This small molecule binds to this protein.
Small molecule (SMILES): C[C@@H](O)[C@H](NC(=O)[C@@H]1CCCN1C(=O)[C@@H](N)CC(N)=O)C(=O)N[C@@H](CCCCN)C(=O)N[C@@H](CCCN=C(N)N)C(=O)N[C@@H](CCC(=O)O)C(=O)N[C@H](C=O)CCCN=C(N)N

Sequence of chain 1.D:
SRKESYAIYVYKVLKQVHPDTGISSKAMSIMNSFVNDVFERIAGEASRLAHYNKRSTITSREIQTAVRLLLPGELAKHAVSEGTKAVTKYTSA

Binding-site contacts:
Ligand atom NH1 contacts residue GLU62 of chain 1.C at 3.0 Å (salt-bridge).
Ligand atom NH1 contacts residue LEU107 of chain 1.D at 3.6 Å.
Ligand atom CZ contacts residue GLU65 of chain 1.C at 3.8 Å.
Ligand atom NH2 contacts residue LEU66 of chain 1.C at 3.8 Å.
Ligand atom O contacts residue HIS110 of chain 1.D at 4.4 Å.
Ligand atom CB contacts residue HIS110 of chain 1.D at 4.4 Å.
Ligand atom CG contacts residue ASP91 of chain 1.C at 3.8 Å.
Ligand atom NH1 contacts residue GLU65 of chain 1.C at 2.9 Å (salt-bridge).
Ligand atom NH1 contacts residue GLU93 of chain 1.C at 4.5 Å.
Ligand atom CB contacts residue ASP91 of chain 1.C at 4.3 Å.
Ligand atom CA contacts residue ASP91 of chain 1.C at 4.0 Å.
Ligand atom CD contacts residue HIS110 of chain 1.D at 4.1 Å.
Ligand atom N contacts residue HIS110 of chain 1.D at 4.0 Å.
Ligand atom O contacts residue HIS110 of chain 1.D at 4.2 Å.
Ligand atom NH2 contacts residue ASN69 of chain 1.C at 4.3 Å.
Ligand atom N contacts residue HIS110 of chain 1.D at 3.6 Å.
Ligand atom NH1 contacts residue TYR58 of chain 1.C at 4.2 Å.
Ligand atom CG contacts residue LYS109 of chain 1.D at 3.7 Å.
Ligand atom N contacts residue HIS110 of chain 1.D at 3.6 Å.
Ligand atom C contacts residue HIS110 of chain 1.D at 3.8 Å.
Ligand atom NH1 contacts residue ASP91 of chain 1.C at 4.4 Å.
Ligand atom NH2 contacts residue GLU93 of chain 1.C at 3.3 Å.
Ligand atom CD contacts residue GLU62 of chain 1.C at 4.0 Å.
Ligand atom CG contacts residue GLU62 of chain 1.C at 3.8 Å.
Ligand atom CZ contacts residue LEU66 of chain 1.C at 4.0 Å (hydrophobic).
Ligand atom CZ contacts residue GLU93 of chain 1.C at 4.0 Å.
Ligand atom NH2 contacts residue GLU65 of chain 1.C at 3.8 Å.
Ligand atom CB contacts residue SER113 of chain 1.D at 4.3 Å.
Ligand atom NE contacts residue GLU62 of chain 1.C at 2.8 Å (salt-bridge).
Ligand atom NE contacts residue LEU66 of chain 1.C at 4.2 Å.
Ligand atom NH2 contacts residue ASP91 of chain 1.C at 2.9 Å (salt-bridge).
Ligand atom CD contacts residue TYR58 of chain 1.C at 4.5 Å (hydrophobic).
Ligand atom OD1 contacts residue LYS109 of chain 1.D at 3.3 Å.
Ligand atom CA contacts residue HIS110 of chain 1.D at 4.0 Å.
Ligand atom CZ contacts residue GLU62 of chain 1.C at 3.3 Å.
Ligand atom CZ contacts residue ASP91 of chain 1.C at 3.9 Å.
Ligand atom CA contacts residue HIS110 of chain 1.D at 4.3 Å.
Ligand atom NE contacts residue GLU93 of chain 1.C at 4.1 Å.
Ligand atom CD contacts residue LEU66 of chain 1.C at 4.2 Å (hydrophobic).
Ligand atom ND2 contacts residue LYS109 of chain 1.D at 3.3 Å.

Sequence of chain 1.C:
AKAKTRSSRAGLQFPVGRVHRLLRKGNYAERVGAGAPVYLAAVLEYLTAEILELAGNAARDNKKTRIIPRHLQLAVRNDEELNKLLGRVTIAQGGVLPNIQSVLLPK